Binding-site contacts:
Ligand atom C8 contacts residue ASN154 of chain 36.C at 4.2 Å.
Ligand atom O3 contacts residue SER95 of chain 36.H at 3.2 Å (h-bond).
Ligand atom C1 contacts residue ASN154 of chain 36.C at 3.1 Å.
Ligand atom O7 contacts residue GLY150 of chain 36.C at 2.8 Å (h-bond).
Ligand atom C7 contacts residue SER95 of chain 36.H at 3.5 Å.
Ligand atom O4 contacts residue LEU96 of chain 36.H at 3.2 Å.
Ligand atom O7 contacts residue MET151 of chain 36.C at 3.3 Å.
Ligand atom N2 contacts residue LEU96 of chain 36.H at 3.6 Å.
Ligand atom C7 contacts residue MET151 of chain 36.C at 4.3 Å (hydrophobic).
Ligand atom C7 contacts residue GLY150 of chain 36.C at 3.7 Å.
Ligand atom N2 contacts residue ASN154 of chain 36.C at 3.9 Å.
Ligand atom C3 contacts residue SER95 of chain 36.H at 3.2 Å.
Ligand atom O5 contacts residue MET151 of chain 36.C at 3.8 Å.
Ligand atom C3 contacts residue LEU96 of chain 36.H at 4.2 Å (hydrophobic).
Ligand atom C2 contacts residue ASN154 of chain 36.C at 4.0 Å.
Ligand atom C2 contacts residue SER95 of chain 36.H at 3.4 Å.
Ligand atom C2 contacts residue MET151 of chain 36.C at 4.1 Å (hydrophobic).
Ligand atom O5 contacts residue LEU96 of chain 36.H at 4.5 Å.
Ligand atom N2 contacts residue SER95 of chain 36.H at 2.6 Å (h-bond).
Ligand atom O3 contacts residue LEU96 of chain 36.H at 4.1 Å.
Ligand atom C8 contacts residue ASP94 of chain 36.H at 3.5 Å.
Ligand atom C1 contacts residue LEU96 of chain 36.H at 3.9 Å (hydrophobic).
Ligand atom C7 contacts residue ASN154 of chain 36.C at 3.4 Å.
Ligand atom C1 contacts residue SER95 of chain 36.H at 3.6 Å.
Ligand atom C2 contacts residue LEU96 of chain 36.H at 3.6 Å (hydrophobic).
Ligand atom C8 contacts residue GLY150 of chain 36.C at 3.8 Å.
Ligand atom C1 contacts residue MET151 of chain 36.C at 3.6 Å (hydrophobic).
Ligand atom O7 contacts residue ASN154 of chain 36.C at 2.9 Å (h-bond).
Ligand atom O5 contacts residue ASN154 of chain 36.C at 4.0 Å.
Ligand atom O7 contacts residue HIS148 of chain 36.C at 4.0 Å.
Ligand atom C4 contacts residue LEU96 of chain 36.H at 4.3 Å (hydrophobic).
Ligand atom C8 contacts residue SER95 of chain 36.H at 3.5 Å.

Sequence of chain 36.C:
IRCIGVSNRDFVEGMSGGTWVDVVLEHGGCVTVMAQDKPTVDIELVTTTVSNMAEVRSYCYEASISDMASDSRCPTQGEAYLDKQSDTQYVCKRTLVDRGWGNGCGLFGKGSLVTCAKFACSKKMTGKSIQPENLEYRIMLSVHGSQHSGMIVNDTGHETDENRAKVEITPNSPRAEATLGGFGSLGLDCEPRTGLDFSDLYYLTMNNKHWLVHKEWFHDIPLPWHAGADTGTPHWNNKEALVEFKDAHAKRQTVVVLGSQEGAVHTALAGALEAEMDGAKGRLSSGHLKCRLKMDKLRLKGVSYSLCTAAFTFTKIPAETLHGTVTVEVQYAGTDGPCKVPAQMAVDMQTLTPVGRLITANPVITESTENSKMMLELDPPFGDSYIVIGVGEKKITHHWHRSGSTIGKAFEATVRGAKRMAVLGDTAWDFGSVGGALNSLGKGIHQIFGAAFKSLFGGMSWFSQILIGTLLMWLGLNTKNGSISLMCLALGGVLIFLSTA

This protein binds this small molecule.
Small molecule (SMILES): CC(=O)N[C@H]1[C@H](O[C@H]2[C@H](O)[C@@H](NC(C)=O)CO[C@@H]2CO)O[C@H](CO)[C@@H](O)[C@@H]1O

Sequence of chain 36.H:
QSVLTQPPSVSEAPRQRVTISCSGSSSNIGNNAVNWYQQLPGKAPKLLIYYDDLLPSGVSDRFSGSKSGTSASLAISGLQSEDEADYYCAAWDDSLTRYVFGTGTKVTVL